This protein binds this small molecule.
Small molecule (SMILES): CC(=O)N[C@@H]1[C@@H](O)[C@H](O)[C@@H](CO)O[C@H]1O

Binding-site contacts:
Ligand atom C8 contacts residue ILE199 of chain 1.A at 3.7 Å (hydrophobic).
Ligand atom N2 contacts residue ILE199 of chain 1.A at 4.0 Å.
Ligand atom C5 contacts residue ASN200 of chain 1.A at 3.7 Å.
Ligand atom O7 contacts residue ASN200 of chain 1.A at 3.6 Å.
Ligand atom O6 contacts residue VAL11 of chain 1.A at 4.3 Å.
Ligand atom O7 contacts residue ILE199 of chain 1.A at 4.4 Å.
Ligand atom C6 contacts residue VAL11 of chain 1.A at 4.0 Å (hydrophobic).
Ligand atom C2 contacts residue ASN200 of chain 1.A at 2.5 Å.
Ligand atom N2 contacts residue ASN200 of chain 1.A at 2.9 Å (h-bond).
Ligand atom C1 contacts residue VAL11 of chain 1.A at 4.5 Å (hydrophobic).
Ligand atom C4 contacts residue ASN200 of chain 1.A at 4.3 Å.
Ligand atom O5 contacts residue VAL11 of chain 1.A at 3.7 Å.
Ligand atom O5 contacts residue ASN200 of chain 1.A at 2.4 Å (h-bond).
Ligand atom C7 contacts residue ASN200 of chain 1.A at 3.5 Å.
Ligand atom C5 contacts residue VAL11 of chain 1.A at 4.3 Å (hydrophobic).
Ligand atom C7 contacts residue ILE199 of chain 1.A at 3.8 Å (hydrophobic).
Ligand atom C3 contacts residue ASN200 of chain 1.A at 3.8 Å.
Ligand atom C1 contacts residue ASN200 of chain 1.A at 1.4 Å.

Sequence of chain 1.A:
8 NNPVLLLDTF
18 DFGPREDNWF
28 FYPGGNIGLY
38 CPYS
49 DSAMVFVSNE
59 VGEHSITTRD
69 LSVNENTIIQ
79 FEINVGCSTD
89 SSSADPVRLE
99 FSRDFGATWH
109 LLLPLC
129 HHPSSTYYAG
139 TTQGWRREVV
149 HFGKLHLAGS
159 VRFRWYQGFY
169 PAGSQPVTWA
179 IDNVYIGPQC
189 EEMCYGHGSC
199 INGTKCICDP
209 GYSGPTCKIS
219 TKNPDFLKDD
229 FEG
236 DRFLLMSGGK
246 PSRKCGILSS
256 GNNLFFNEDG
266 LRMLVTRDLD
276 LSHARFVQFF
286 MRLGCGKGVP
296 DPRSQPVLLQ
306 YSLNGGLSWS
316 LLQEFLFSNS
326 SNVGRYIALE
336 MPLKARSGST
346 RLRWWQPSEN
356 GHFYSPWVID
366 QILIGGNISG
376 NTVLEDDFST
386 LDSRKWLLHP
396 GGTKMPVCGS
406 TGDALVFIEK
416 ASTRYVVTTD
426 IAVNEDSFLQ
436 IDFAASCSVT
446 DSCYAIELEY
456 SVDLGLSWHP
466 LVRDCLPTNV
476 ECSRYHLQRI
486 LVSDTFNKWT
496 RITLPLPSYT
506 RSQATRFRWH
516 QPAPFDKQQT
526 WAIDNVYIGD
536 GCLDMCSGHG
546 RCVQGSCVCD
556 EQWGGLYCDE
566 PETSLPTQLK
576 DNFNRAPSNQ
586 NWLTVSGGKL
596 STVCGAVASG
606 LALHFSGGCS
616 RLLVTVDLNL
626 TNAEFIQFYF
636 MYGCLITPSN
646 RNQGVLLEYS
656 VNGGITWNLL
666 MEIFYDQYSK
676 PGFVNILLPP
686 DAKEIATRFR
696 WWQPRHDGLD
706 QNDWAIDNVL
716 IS